Sequence of chain 1.E:
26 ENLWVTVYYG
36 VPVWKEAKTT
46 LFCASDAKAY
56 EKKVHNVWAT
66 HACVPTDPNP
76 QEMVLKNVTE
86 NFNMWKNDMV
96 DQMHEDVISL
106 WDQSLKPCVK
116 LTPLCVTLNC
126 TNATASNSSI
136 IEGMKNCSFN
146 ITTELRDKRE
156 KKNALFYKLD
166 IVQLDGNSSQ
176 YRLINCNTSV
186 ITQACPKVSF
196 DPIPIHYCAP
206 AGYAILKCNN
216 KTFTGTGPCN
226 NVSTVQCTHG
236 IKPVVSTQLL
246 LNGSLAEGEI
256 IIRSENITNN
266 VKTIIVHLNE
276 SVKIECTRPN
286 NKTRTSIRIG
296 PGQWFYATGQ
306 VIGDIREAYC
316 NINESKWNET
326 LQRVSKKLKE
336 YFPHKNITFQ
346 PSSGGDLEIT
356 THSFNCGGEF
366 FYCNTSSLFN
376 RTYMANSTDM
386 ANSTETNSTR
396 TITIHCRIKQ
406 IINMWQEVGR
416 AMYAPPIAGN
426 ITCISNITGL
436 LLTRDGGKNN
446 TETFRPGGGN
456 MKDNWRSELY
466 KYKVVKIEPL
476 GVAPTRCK

Binding-site contacts:
Ligand atom C1 contacts residue SER320 of chain 1.E at 3.5 Å.
Ligand atom C6 contacts residue SER320 of chain 1.E at 3.0 Å.
Ligand atom C8 contacts residue GLU324 of chain 1.E at 3.6 Å.
Ligand atom C5 contacts residue ASN318 of chain 1.E at 3.5 Å.
Ligand atom O5 contacts residue ASN318 of chain 1.E at 2.2 Å (h-bond).
Ligand atom O6 contacts residue LYS321 of chain 1.E at 3.7 Å.
Ligand atom N2 contacts residue SER393 of chain 1.E at 4.2 Å.
Ligand atom O5 contacts residue SER320 of chain 1.E at 2.6 Å (h-bond).
Ligand atom C7 contacts residue ASN318 of chain 1.E at 3.7 Å.
Ligand atom O6 contacts residue ASN318 of chain 1.E at 4.5 Å.
Ligand atom C3 contacts residue ASN318 of chain 1.E at 3.5 Å.
Ligand atom C5 contacts residue LYS321 of chain 1.E at 4.5 Å.
Ligand atom O7 contacts residue ASN318 of chain 1.E at 4.2 Å.
Ligand atom O7 contacts residue LYS321 of chain 1.E at 4.4 Å.
Ligand atom C2 contacts residue LYS321 of chain 1.E at 4.1 Å.
Ligand atom C5 contacts residue SER320 of chain 1.E at 3.1 Å.
Ligand atom C2 contacts residue ASN318 of chain 1.E at 2.2 Å.
Ligand atom C4 contacts residue ASN318 of chain 1.E at 4.0 Å.
Ligand atom C1 contacts residue LYS321 of chain 1.E at 3.7 Å.
Ligand atom O6 contacts residue SER320 of chain 1.E at 2.6 Å (h-bond).
Ligand atom C1 contacts residue ASN318 of chain 1.E at 1.2 Å.
Ligand atom N2 contacts residue ASN318 of chain 1.E at 2.7 Å (h-bond).
Ligand atom O5 contacts residue LYS321 of chain 1.E at 3.3 Å.
Ligand atom C6 contacts residue GLU390 of chain 1.E at 4.2 Å.

This small molecule binds to this protein.
Small molecule (SMILES): CC(=O)N[C@H]1[C@H](O[C@H]2[C@H](O)[C@@H](NC(C)=O)CO[C@@H]2CO)O[C@H](CO)[C@@H](O)[C@@H]1O